Sequence of chain 7.B:
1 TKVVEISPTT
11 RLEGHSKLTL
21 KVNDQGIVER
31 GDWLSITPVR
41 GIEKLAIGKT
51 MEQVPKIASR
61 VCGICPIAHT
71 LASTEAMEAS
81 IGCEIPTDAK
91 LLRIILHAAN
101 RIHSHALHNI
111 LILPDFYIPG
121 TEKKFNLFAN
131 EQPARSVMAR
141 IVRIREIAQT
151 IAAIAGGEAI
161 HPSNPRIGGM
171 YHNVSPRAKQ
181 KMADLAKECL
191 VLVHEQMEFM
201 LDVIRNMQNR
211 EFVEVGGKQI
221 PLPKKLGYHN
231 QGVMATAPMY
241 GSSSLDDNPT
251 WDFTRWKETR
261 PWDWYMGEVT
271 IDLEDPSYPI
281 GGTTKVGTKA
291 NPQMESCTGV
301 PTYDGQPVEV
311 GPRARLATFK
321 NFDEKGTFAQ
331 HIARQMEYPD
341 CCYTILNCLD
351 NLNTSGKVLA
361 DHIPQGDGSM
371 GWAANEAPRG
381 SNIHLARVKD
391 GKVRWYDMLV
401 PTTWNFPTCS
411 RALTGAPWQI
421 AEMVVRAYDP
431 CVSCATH

Binding-site contacts:
Ligand atom C4 contacts residue TRP395 of chain 7.B at 3.7 Å (hydrophobic).
Ligand atom C2 contacts residue TRP395 of chain 7.B at 3.7 Å (hydrophobic).
Ligand atom C3 contacts residue TRP395 of chain 7.B at 3.5 Å (hydrophobic).
Ligand atom O5 contacts residue ARG387 of chain 7.B at 3.0 Å (salt-bridge).
Ligand atom C2 contacts residue ARG387 of chain 7.B at 4.3 Å.
Ligand atom C1 contacts residue ARG387 of chain 7.B at 4.4 Å.
Ligand atom C4 contacts residue ARG387 of chain 7.B at 4.0 Å.
Ligand atom O5 contacts residue TRP395 of chain 7.B at 3.6 Å.

This small molecule binds to this protein.
Small molecule (SMILES): C[C@@H](O)[C@@H](C)O